Binding-site contacts:
Ligand atom C5 contacts residue ASN234 of chain 1.C at 3.7 Å.
Ligand atom C1 contacts residue ASN234 of chain 1.C at 1.4 Å.
Ligand atom C7 contacts residue ASN234 of chain 1.C at 3.1 Å.
Ligand atom C2 contacts residue ASN234 of chain 1.C at 2.5 Å.
Ligand atom O3 contacts residue HIS519 of chain 1.D at 4.2 Å.
Ligand atom C3 contacts residue ASN234 of chain 1.C at 3.8 Å.
Ligand atom O5 contacts residue ASN234 of chain 1.C at 2.4 Å (h-bond).
Ligand atom C8 contacts residue ASN234 of chain 1.C at 3.9 Å.
Ligand atom O7 contacts residue ASN234 of chain 1.C at 2.9 Å (h-bond).
Ligand atom C4 contacts residue ASN234 of chain 1.C at 4.2 Å.
Ligand atom C8 contacts residue GLY232 of chain 1.C at 4.0 Å.
Ligand atom N2 contacts residue HIS519 of chain 1.D at 3.7 Å.
Ligand atom C7 contacts residue HIS519 of chain 1.D at 4.1 Å.
Ligand atom C8 contacts residue ILE233 of chain 1.C at 3.9 Å (hydrophobic).
Ligand atom C8 contacts residue HIS519 of chain 1.D at 3.6 Å.
Ligand atom N2 contacts residue ASN234 of chain 1.C at 2.9 Å (h-bond).

Sequence of chain 1.D:
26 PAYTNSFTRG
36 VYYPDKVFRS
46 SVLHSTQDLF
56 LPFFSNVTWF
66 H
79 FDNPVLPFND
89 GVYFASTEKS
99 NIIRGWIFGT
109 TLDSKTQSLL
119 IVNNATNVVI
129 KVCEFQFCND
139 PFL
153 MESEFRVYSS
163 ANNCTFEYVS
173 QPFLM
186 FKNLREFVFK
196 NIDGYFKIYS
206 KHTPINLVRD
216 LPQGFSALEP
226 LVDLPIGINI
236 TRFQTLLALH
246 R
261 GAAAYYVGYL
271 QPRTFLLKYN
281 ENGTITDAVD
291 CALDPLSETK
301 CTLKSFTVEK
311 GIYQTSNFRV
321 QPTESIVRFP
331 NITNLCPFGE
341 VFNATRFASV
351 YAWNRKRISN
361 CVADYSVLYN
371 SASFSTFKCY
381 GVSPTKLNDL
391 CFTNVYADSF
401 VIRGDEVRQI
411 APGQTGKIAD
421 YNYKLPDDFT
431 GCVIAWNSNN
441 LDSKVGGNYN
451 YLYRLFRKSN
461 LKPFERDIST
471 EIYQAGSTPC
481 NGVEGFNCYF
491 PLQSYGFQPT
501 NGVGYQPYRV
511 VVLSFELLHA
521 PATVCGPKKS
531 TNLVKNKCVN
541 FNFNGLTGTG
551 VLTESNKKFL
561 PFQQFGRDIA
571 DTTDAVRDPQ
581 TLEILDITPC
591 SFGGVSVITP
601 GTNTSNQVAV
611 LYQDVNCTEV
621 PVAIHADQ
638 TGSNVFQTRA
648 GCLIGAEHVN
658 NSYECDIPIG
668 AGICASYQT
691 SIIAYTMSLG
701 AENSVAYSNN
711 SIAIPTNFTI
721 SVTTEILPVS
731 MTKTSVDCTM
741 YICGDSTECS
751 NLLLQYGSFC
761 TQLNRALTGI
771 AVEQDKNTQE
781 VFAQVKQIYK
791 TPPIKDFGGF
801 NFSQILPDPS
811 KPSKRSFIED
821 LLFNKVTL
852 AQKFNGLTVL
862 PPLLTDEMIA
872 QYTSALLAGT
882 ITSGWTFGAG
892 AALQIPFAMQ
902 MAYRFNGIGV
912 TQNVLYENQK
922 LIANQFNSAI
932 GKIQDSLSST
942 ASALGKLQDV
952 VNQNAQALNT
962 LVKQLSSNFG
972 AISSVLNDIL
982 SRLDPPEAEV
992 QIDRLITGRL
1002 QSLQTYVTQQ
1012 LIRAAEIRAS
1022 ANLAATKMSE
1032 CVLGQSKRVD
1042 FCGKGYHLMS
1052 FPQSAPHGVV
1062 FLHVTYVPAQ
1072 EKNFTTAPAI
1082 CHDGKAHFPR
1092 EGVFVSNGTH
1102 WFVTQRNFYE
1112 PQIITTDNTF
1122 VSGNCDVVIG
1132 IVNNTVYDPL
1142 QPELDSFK

The small molecule below binds the protein below.
Small molecule (SMILES): CC(=O)N[C@@H]1[C@@H](O)[C@H](O)[C@@H](CO)O[C@H]1O

Sequence of chain 1.C:
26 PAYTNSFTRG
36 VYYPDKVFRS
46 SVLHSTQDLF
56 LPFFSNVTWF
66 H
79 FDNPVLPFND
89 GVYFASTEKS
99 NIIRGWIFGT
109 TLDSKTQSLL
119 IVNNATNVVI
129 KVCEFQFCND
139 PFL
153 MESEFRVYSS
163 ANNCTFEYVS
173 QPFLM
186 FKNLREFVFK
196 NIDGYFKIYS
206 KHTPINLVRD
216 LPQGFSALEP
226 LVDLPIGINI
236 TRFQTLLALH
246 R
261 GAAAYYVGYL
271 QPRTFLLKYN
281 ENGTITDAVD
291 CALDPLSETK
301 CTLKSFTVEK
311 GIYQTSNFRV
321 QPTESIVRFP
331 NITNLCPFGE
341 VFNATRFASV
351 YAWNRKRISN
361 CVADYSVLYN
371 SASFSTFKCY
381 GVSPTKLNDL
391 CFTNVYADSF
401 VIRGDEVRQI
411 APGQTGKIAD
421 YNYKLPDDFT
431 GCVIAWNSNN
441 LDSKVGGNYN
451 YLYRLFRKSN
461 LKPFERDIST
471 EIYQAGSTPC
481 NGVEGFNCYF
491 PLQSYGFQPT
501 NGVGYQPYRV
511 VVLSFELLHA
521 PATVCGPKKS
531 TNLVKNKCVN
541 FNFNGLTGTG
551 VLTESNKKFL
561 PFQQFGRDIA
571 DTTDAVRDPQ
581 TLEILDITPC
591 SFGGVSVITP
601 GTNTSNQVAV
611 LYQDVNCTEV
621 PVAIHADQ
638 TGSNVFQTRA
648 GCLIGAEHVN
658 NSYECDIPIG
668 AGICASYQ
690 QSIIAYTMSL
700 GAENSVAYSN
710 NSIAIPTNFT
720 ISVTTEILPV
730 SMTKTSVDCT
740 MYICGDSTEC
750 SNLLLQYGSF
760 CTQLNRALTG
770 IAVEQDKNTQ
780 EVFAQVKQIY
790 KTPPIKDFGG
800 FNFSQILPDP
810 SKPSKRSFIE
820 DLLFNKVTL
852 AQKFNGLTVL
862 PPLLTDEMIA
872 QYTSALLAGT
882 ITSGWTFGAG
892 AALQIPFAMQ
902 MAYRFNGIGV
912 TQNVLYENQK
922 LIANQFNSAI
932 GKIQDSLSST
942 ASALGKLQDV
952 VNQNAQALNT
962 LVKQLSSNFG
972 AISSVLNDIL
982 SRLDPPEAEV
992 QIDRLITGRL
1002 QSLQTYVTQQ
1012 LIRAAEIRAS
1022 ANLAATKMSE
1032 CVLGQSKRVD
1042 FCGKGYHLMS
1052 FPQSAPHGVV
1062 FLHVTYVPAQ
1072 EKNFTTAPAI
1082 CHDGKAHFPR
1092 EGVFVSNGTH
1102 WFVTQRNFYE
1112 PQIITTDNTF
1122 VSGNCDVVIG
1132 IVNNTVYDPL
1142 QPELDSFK